Binding-site contacts:
Ligand atom N6 contacts residue GLY414 of chain 1.RA at 4.4 Å.
Ligand atom N3 contacts residue PRO408 of chain 1.RA at 3.6 Å.
Ligand atom N7 contacts residue PRO204 of chain 1.RA at 4.1 Å.
Ligand atom O1P contacts residue HIS405 of chain 1.SA at 3.9 Å.
Ligand atom N9 contacts residue HIS407 of chain 1.RA at 4.4 Å.
Ligand atom C8 contacts residue PRO408 of chain 1.RA at 4.4 Å (hydrophobic).
Ligand atom N1 contacts residue PRO408 of chain 1.RA at 3.8 Å.
Ligand atom N6 contacts residue PRO408 of chain 1.RA at 4.0 Å.
Ligand atom N6 contacts residue SER409 of chain 1.RA at 3.3 Å (h-bond).
Ligand atom N1 contacts residue GLY416 of chain 1.RA at 3.1 Å (h-bond).
Ligand atom C8 contacts residue HIS407 of chain 1.RA at 3.4 Å.
Ligand atom N9 contacts residue PRO408 of chain 1.RA at 3.8 Å.
Ligand atom C2 contacts residue ILE399 of chain 1.RA at 4.3 Å (hydrophobic).
Ligand atom C6 contacts residue SER409 of chain 1.RA at 3.8 Å.
Ligand atom C5 contacts residue PRO408 of chain 1.RA at 4.2 Å (hydrophobic).
Ligand atom C1' contacts residue PRO408 of chain 1.RA at 3.9 Å (hydrophobic).
Ligand atom C4 contacts residue PRO408 of chain 1.RA at 3.9 Å (hydrophobic).
Ligand atom C2 contacts residue PRO408 of chain 1.RA at 4.0 Å (hydrophobic).
Ligand atom C2' contacts residue PRO408 of chain 1.RA at 4.3 Å (hydrophobic).
Ligand atom O2P contacts residue GLY404 of chain 1.SA at 4.2 Å.
Ligand atom C6 contacts residue PRO204 of chain 1.RA at 4.3 Å (hydrophobic).
Ligand atom C5 contacts residue PRO204 of chain 1.RA at 4.1 Å (hydrophobic).
Ligand atom O2P contacts residue ASP403 of chain 1.SA at 3.9 Å.
Ligand atom C8 contacts residue SER409 of chain 1.RA at 4.2 Å.
Ligand atom N6 contacts residue GLY416 of chain 1.RA at 3.7 Å.
Ligand atom O2P contacts residue HIS407 of chain 1.RA at 4.1 Å.
Ligand atom C2' contacts residue HIS407 of chain 1.RA at 4.0 Å.
Ligand atom N6 contacts residue PHE415 of chain 1.RA at 4.4 Å.
Ligand atom N7 contacts residue HIS407 of chain 1.RA at 3.8 Å.
Ligand atom C5 contacts residue SER409 of chain 1.RA at 3.7 Å.
Ligand atom C6 contacts residue GLY416 of chain 1.RA at 4.2 Å.
Ligand atom C2 contacts residue GLY416 of chain 1.RA at 3.6 Å.
Ligand atom N6 contacts residue PRO204 of chain 1.RA at 4.4 Å.
Ligand atom C6 contacts residue PRO408 of chain 1.RA at 3.8 Å (hydrophobic).
Ligand atom N7 contacts residue SER409 of chain 1.RA at 3.2 Å (h-bond).

Sequence of chain 1.RA:
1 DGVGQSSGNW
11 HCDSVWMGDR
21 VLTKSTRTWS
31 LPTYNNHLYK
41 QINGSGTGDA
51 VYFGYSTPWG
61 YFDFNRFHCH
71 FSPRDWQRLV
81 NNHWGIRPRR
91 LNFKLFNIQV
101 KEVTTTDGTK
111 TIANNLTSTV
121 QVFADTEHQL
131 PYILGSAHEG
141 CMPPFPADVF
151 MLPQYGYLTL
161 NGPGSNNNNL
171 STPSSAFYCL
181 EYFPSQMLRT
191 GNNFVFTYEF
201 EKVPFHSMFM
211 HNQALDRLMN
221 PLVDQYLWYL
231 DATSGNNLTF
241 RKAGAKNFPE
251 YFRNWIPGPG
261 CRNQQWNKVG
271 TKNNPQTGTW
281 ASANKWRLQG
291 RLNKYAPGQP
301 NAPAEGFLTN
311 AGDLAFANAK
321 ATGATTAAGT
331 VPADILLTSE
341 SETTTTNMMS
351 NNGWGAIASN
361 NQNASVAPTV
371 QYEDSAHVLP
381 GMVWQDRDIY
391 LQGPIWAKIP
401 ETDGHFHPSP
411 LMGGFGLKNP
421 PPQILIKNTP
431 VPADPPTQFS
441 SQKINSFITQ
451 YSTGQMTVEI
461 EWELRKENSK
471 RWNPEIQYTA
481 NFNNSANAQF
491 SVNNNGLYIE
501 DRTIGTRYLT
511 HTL

Sequence of chain 1.SA:
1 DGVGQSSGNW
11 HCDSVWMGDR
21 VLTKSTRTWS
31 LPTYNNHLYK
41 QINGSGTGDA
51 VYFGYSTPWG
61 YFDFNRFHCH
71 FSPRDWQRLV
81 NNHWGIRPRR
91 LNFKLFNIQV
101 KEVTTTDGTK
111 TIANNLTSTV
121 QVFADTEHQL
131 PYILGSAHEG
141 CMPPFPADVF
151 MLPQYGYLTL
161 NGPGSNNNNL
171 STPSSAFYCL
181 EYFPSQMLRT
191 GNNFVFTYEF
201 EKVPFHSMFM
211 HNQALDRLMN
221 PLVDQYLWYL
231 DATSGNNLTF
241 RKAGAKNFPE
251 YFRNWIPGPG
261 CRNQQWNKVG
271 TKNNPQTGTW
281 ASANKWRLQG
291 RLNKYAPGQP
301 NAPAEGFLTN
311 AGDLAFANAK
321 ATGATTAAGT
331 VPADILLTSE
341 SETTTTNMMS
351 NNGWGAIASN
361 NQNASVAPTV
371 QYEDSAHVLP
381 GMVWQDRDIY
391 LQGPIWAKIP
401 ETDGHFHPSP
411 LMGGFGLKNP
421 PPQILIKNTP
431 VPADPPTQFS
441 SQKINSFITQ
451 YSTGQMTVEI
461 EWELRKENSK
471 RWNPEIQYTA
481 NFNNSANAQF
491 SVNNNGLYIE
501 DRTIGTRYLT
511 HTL

The protein below binds the small molecule below.
Small molecule (SMILES): Nc1ncnc2c1ncn2[C@H]1C[C@H](O)[C@@H](COP(=O)(O)O)O1